Sequence of chain 1.C:
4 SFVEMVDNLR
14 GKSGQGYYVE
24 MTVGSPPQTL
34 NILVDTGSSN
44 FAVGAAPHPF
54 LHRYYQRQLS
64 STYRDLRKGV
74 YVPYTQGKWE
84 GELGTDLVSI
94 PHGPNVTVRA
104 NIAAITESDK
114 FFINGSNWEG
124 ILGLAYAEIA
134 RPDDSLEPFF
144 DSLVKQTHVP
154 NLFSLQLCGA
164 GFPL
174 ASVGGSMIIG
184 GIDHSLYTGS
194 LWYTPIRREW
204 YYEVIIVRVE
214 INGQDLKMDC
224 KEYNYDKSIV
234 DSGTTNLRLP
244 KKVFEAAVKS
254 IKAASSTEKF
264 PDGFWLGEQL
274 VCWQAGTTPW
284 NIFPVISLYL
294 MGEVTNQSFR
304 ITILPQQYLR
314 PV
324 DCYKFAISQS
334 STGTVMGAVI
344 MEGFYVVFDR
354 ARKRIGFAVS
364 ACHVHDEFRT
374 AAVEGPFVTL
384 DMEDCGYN

The protein below binds the small molecule below.
Small molecule (SMILES): CC(C)(C)c1cccc(C2(NC[C@@H](O)[C@H](Cc3cc(F)cc(F)c3)NC(=O)CC[C@@H](O)C(=O)O)CCCCC2)c1

Binding-site contacts:
Ligand atom C27 contacts residue VAL338 of chain 1.C at 3.6 Å (hydrophobic).
Ligand atom O23 contacts residue THR238 of chain 1.C at 2.9 Å (h-bond).
Ligand atom C39 contacts residue SER41 of chain 1.C at 3.6 Å.
Ligand atom O40 contacts residue TYR77 of chain 1.C at 3.4 Å.
Ligand atom F7 contacts residue TRP121 of chain 1.C at 3.5 Å.
Ligand atom O24 contacts residue THR78 of chain 1.C at 3.1 Å (h-bond).
Ligand atom C10 contacts residue TYR77 of chain 1.C at 3.6 Å (hydrophobic).
Ligand atom C25 contacts residue GLY40 of chain 1.C at 3.5 Å.
Ligand atom C14 contacts residue GLY40 of chain 1.C at 3.8 Å.
Ligand atom O24 contacts residue TYR77 of chain 1.C at 3.4 Å.
Ligand atom C4 contacts residue TYR77 of chain 1.C at 3.6 Å (hydrophobic).
Ligand atom C28 contacts residue THR335 of chain 1.C at 3.7 Å.
Ligand atom O40 contacts residue ASP38 of chain 1.C at 2.7 Å (salt-bridge).
Ligand atom C2 contacts residue GLY236 of chain 1.C at 3.6 Å.
Ligand atom C29 contacts residue ASP234 of chain 1.C at 3.6 Å.
Ligand atom N16 contacts residue GLY236 of chain 1.C at 3.0 Å (h-bond).
Ligand atom O40 contacts residue SER41 of chain 1.C at 3.7 Å.
Ligand atom C12 contacts residue ASP234 of chain 1.C at 3.3 Å.
Ligand atom C17 contacts residue THR78 of chain 1.C at 3.8 Å.
Ligand atom C14 contacts residue ASP234 of chain 1.C at 3.6 Å.
Ligand atom C28 contacts residue ARG241 of chain 1.C at 3.6 Å.
Ligand atom C11 contacts residue ASP234 of chain 1.C at 3.7 Å.
Ligand atom O22 contacts residue THR238 of chain 1.C at 3.5 Å (h-bond).
Ligand atom C32 contacts residue TYR77 of chain 1.C at 3.6 Å (hydrophobic).
Ligand atom C26 contacts residue TYR204 of chain 1.C at 3.5 Å (hydrophobic).
Ligand atom C12 contacts residue THR237 of chain 1.C at 3.8 Å.
Ligand atom N13 contacts residue ASP234 of chain 1.C at 2.8 Å (salt-bridge).
Ligand atom C11 contacts residue ASP38 of chain 1.C at 3.7 Å.
Ligand atom C31 contacts residue THR78 of chain 1.C at 3.6 Å.
Ligand atom N13 contacts residue GLY40 of chain 1.C at 3.2 Å (h-bond).
Ligand atom C33 contacts residue PRO76 of chain 1.C at 3.2 Å (hydrophobic).
Ligand atom C9 contacts residue GLY236 of chain 1.C at 3.7 Å.
Ligand atom C35 contacts residue GLY40 of chain 1.C at 3.2 Å.
Ligand atom F7 contacts residue LEU36 of chain 1.C at 3.5 Å.
Ligand atom O40 contacts residue GLY40 of chain 1.C at 3.4 Å (h-bond).
Ligand atom F8 contacts residue PHE114 of chain 1.C at 3.2 Å.
Ligand atom C25 contacts residue TYR204 of chain 1.C at 3.5 Å (hydrophobic).
Ligand atom C21 contacts residue THR238 of chain 1.C at 3.7 Å.
Ligand atom C9 contacts residue ASP38 of chain 1.C at 3.5 Å.
Ligand atom C37 contacts residue PRO76 of chain 1.C at 3.7 Å (hydrophobic).